Sequence of chain 1.A:
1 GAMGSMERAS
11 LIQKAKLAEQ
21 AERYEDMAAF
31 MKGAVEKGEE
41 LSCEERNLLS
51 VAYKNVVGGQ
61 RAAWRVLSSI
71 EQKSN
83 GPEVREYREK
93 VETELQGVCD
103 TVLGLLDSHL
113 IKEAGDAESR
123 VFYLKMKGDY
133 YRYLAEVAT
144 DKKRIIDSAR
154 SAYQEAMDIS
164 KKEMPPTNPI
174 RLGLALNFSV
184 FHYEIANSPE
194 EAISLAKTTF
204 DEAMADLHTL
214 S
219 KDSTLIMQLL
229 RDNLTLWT

Binding-site contacts:
Ligand atom C9 contacts residue ASP220 of chain 1.A at 3.5 Å.
Ligand atom C36 contacts residue LEU223 of chain 1.A at 3.4 Å (hydrophobic).
Ligand atom C31 contacts residue LEU223 of chain 1.A at 3.3 Å (hydrophobic).
Ligand atom C46 contacts residue VAL51 of chain 1.A at 3.9 Å (hydrophobic).
Ligand atom O22 contacts residue ASN47 of chain 1.A at 3.5 Å (h-bond).
Ligand atom C44 contacts residue GLU19 of chain 1.A at 3.4 Å.
Ligand atom C7 contacts residue VAL51 of chain 1.A at 3.7 Å (hydrophobic).
Ligand atom O16 contacts residue ASP220 of chain 1.A at 2.7 Å (salt-bridge).
Ligand atom C18 contacts residue ASP220 of chain 1.A at 3.7 Å.
Ligand atom C38 contacts residue PHE124 of chain 1.A at 3.6 Å (hydrophobic).
Ligand atom C27 contacts residue SER50 of chain 1.A at 3.9 Å.
Ligand atom C7 contacts residue ASN47 of chain 1.A at 3.8 Å.
Ligand atom C45 contacts residue GLU19 of chain 1.A at 3.7 Å.
Ligand atom C20 contacts residue LYS127 of chain 1.A at 3.7 Å.
Ligand atom O29 contacts residue ASP220 of chain 1.A at 3.0 Å (salt-bridge).
Ligand atom C26 contacts residue LYS127 of chain 1.A at 3.8 Å.
Ligand atom C47 contacts residue GLU19 of chain 1.A at 2.8 Å.
Ligand atom C27 contacts residue PHE124 of chain 1.A at 3.6 Å (hydrophobic).
Ligand atom C23 contacts residue ASN47 of chain 1.A at 3.7 Å.
Ligand atom C27 contacts residue LYS127 of chain 1.A at 3.8 Å.
Ligand atom C23 contacts residue ILE173 of chain 1.A at 3.9 Å (hydrophobic).
Ligand atom O37 contacts residue LEU223 of chain 1.A at 3.5 Å.
Ligand atom C36 contacts residue ASP220 of chain 1.A at 3.9 Å.
Ligand atom C23 contacts residue PHE124 of chain 1.A at 3.8 Å (hydrophobic).
Ligand atom O32 contacts residue LYS127 of chain 1.A at 2.8 Å (salt-bridge).
Ligand atom O8 contacts residue ASP220 of chain 1.A at 3.8 Å.
Ligand atom O13 contacts residue VAL51 of chain 1.A at 3.7 Å.
Ligand atom O16 contacts residue PRO172 of chain 1.A at 3.9 Å.
Ligand atom C25 contacts residue PRO172 of chain 1.A at 3.5 Å (hydrophobic).
Ligand atom C46 contacts residue GLU19 of chain 1.A at 3.1 Å.
Ligand atom C6 contacts residue VAL51 of chain 1.A at 4.0 Å (hydrophobic).
Ligand atom C25 contacts residue ILE224 of chain 1.A at 3.8 Å (hydrophobic).
Ligand atom C38 contacts residue LYS127 of chain 1.A at 3.6 Å.
Ligand atom C11 contacts residue ASP220 of chain 1.A at 3.7 Å.
Ligand atom C38 contacts residue MET128 of chain 1.A at 3.5 Å (hydrophobic).
Ligand atom O24 contacts residue LEU223 of chain 1.A at 3.6 Å.
Ligand atom O24 contacts residue ASP220 of chain 1.A at 3.6 Å.
Ligand atom C36 contacts residue LYS219 of chain 1.A at 3.7 Å.
Ligand atom C14 contacts residue ASN47 of chain 1.A at 3.5 Å.
Ligand atom C48 contacts residue GLU19 of chain 1.A at 3.9 Å.

This protein binds this small molecule.
Small molecule (SMILES): C=CC(C)(C)OC[C@H]1O[C@H](O[C@@H]2C3=C([C@H](C)COC(C)=O)C[C@H](O)[C@]3(C)/C=C3/[C@@H](COC)CC[C@H]3[C@@H](C)[C@H]2O)[C@H](O)[C@@H](OC(C)=O)[C@@H]1O